Binding-site contacts:
Ligand atom O5 contacts residue ALA33 of chain 1.A at 4.5 Å.
Ligand atom C6 contacts residue LEU52 of chain 1.B at 3.8 Å (hydrophobic).
Ligand atom O6 contacts residue LEU52 of chain 1.B at 3.4 Å.
Ligand atom C7 contacts residue ASN32 of chain 1.A at 3.0 Å.
Ligand atom O5 contacts residue ASN32 of chain 1.A at 2.4 Å (h-bond).
Ligand atom C3 contacts residue ASN32 of chain 1.A at 3.6 Å.
Ligand atom C5 contacts residue THR312 of chain 1.A at 4.2 Å.
Ligand atom O6 contacts residue THR312 of chain 1.A at 4.3 Å.
Ligand atom C6 contacts residue THR312 of chain 1.A at 4.1 Å.
Ligand atom C1 contacts residue ALA33 of chain 1.A at 4.4 Å (hydrophobic).
Ligand atom O7 contacts residue ASN32 of chain 1.A at 3.3 Å (h-bond).
Ligand atom N2 contacts residue ASN32 of chain 1.A at 2.6 Å (h-bond).
Ligand atom C6 contacts residue THR34 of chain 1.A at 4.3 Å.
Ligand atom C1 contacts residue ASN32 of chain 1.A at 1.4 Å.
Ligand atom C1 contacts residue THR312 of chain 1.A at 3.7 Å.
Ligand atom O5 contacts residue THR312 of chain 1.A at 3.1 Å (h-bond).
Ligand atom O6 contacts residue ASN49 of chain 1.B at 4.3 Å.
Ligand atom C4 contacts residue ASN32 of chain 1.A at 4.2 Å.
Ligand atom C8 contacts residue ASN32 of chain 1.A at 3.8 Å.
Ligand atom C5 contacts residue ASN32 of chain 1.A at 3.7 Å.
Ligand atom C2 contacts residue ASN32 of chain 1.A at 2.3 Å.

Sequence of chain 1.A:
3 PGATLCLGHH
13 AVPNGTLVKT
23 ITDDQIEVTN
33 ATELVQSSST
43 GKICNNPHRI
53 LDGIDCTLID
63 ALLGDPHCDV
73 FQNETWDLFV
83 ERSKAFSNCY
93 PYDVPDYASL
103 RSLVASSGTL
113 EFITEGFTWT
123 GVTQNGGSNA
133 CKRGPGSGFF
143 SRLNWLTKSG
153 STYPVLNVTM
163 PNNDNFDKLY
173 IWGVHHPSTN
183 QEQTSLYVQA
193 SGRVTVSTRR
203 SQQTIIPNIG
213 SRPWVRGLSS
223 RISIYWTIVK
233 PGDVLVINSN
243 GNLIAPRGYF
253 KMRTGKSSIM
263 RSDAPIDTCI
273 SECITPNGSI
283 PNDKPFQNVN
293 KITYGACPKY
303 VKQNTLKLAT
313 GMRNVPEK

This small molecule binds to this protein.
Small molecule (SMILES): CC(=O)N[C@@H]1[C@@H](O)[C@H](O)[C@@H](CO)O[C@H]1O

Sequence of chain 1.B:
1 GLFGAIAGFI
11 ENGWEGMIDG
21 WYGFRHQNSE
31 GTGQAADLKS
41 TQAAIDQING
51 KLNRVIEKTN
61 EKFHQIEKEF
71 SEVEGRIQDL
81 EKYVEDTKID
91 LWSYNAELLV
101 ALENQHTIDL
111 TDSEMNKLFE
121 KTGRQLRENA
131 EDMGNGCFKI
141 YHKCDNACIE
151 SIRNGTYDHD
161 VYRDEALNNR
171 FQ